The protein below binds the small molecule below.
Small molecule (SMILES): O=C(CO)[C@@H](O)[C@H](O)[C@H](O)COP(=O)(O)O

Sequence of chain 2.E:
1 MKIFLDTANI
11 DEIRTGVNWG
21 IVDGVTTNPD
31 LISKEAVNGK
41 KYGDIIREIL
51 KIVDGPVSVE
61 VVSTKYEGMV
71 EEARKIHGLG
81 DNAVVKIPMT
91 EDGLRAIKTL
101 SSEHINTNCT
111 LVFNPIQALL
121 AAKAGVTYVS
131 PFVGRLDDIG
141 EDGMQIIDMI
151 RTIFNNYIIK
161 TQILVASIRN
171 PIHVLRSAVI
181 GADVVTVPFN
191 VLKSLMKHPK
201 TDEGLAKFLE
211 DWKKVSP

Binding-site contacts:
Ligand atom O4 contacts residue PHE132 of chain 2.E at 3.5 Å.
Ligand atom C5 contacts residue SER167 of chain 2.E at 4.0 Å.
Ligand atom O1 contacts residue LYS86 of chain 2.E at 3.0 Å (salt-bridge).
Ligand atom C2 contacts residue LYS86 of chain 2.E at 1.4 Å.
Ligand atom C4 contacts residue LYS86 of chain 2.E at 3.5 Å.
Ligand atom C1 contacts residue LYS86 of chain 2.E at 2.4 Å.
Ligand atom O6 contacts residue ASP6 of chain 2.E at 4.0 Å.
Ligand atom O1 contacts residue PHE132 of chain 2.E at 3.7 Å.
Ligand atom C5 contacts residue ASN28 of chain 2.E at 3.9 Å.
Ligand atom O3 contacts residue THR26 of chain 2.E at 3.6 Å.
Ligand atom O5 contacts residue ASP6 of chain 2.E at 2.6 Å (salt-bridge).
Ligand atom O1 contacts residue SER130 of chain 2.E at 3.2 Å.
Ligand atom C1 contacts residue SER130 of chain 2.E at 3.4 Å.
Ligand atom O5 contacts residue ALA166 of chain 2.E at 3.5 Å.
Ligand atom O3 contacts residue LYS86 of chain 2.E at 2.7 Å (salt-bridge).
Ligand atom O3 contacts residue THR27 of chain 2.E at 3.4 Å (h-bond).
Ligand atom C4 contacts residue ASN28 of chain 2.E at 3.9 Å.
Ligand atom O5 contacts residue SER167 of chain 2.E at 2.9 Å (h-bond).
Ligand atom P contacts residue SER167 of chain 2.E at 3.7 Å.
Ligand atom P contacts residue ARG135 of chain 2.E at 3.7 Å.
Ligand atom C1 contacts residue THR110 of chain 2.E at 3.8 Å.
Ligand atom C4 contacts residue PHE132 of chain 2.E at 3.6 Å (hydrophobic).
Ligand atom O1P contacts residue ARG169 of chain 2.E at 3.9 Å.
Ligand atom O1 contacts residue THR110 of chain 2.E at 2.5 Å (h-bond).
Ligand atom O3 contacts residue ASN28 of chain 2.E at 3.6 Å (h-bond).
Ligand atom C3 contacts residue LYS86 of chain 2.E at 2.5 Å.
Ligand atom O3 contacts residue ASP6 of chain 2.E at 2.8 Å (salt-bridge).
Ligand atom C2 contacts residue THR27 of chain 2.E at 3.9 Å.
Ligand atom O3P contacts residue ARG135 of chain 2.E at 2.8 Å (salt-bridge).
Ligand atom C1 contacts residue ASN108 of chain 2.E at 3.8 Å.
Ligand atom O1P contacts residue SER167 of chain 2.E at 2.6 Å (h-bond).
Ligand atom O4 contacts residue LYS86 of chain 2.E at 3.6 Å.
Ligand atom C6 contacts residue PHE132 of chain 2.E at 3.6 Å (hydrophobic).
Ligand atom O4 contacts residue ASN28 of chain 2.E at 3.0 Å (h-bond).
Ligand atom C3 contacts residue ASP6 of chain 2.E at 3.5 Å.
Ligand atom C5 contacts residue ASP6 of chain 2.E at 3.3 Å.
Ligand atom C6 contacts residue SER167 of chain 2.E at 3.9 Å.
Ligand atom C3 contacts residue THR26 of chain 2.E at 3.9 Å.
Ligand atom O6 contacts residue SER167 of chain 2.E at 3.6 Å.
Ligand atom O1P contacts residue ARG135 of chain 2.E at 2.8 Å (salt-bridge).

Sequence of chain 2.A:
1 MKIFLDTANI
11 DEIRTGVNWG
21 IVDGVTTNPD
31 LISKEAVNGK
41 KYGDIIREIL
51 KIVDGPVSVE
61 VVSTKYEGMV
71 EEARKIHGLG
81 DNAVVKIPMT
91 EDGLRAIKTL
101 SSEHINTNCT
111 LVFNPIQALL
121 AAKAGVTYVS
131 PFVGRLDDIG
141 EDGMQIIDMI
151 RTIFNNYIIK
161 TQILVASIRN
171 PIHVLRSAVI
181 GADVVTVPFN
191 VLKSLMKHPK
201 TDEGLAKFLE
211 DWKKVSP